Sequence of chain 1.A:
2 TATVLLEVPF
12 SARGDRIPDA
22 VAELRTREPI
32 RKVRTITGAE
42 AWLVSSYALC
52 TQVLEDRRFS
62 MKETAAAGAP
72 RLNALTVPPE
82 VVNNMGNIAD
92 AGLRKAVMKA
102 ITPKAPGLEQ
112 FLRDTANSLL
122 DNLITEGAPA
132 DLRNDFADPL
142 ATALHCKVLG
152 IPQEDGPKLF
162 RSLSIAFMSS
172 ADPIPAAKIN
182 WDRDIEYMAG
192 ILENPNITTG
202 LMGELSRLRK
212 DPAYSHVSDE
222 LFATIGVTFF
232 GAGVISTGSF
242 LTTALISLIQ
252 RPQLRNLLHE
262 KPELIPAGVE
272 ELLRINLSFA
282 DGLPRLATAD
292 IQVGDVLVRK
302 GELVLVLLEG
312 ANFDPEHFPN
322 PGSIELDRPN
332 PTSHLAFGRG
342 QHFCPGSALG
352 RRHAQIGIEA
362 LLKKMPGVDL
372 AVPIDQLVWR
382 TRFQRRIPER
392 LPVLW

Binding-site contacts:
Ligand atom C18 contacts residue ALA167 of chain 1.A at 3.7 Å (hydrophobic).
Ligand atom C12 contacts residue THR77 of chain 1.A at 3.4 Å.
Ligand atom C21 contacts residue VAL78 of chain 1.A at 3.7 Å (hydrophobic).
Ligand atom C18 contacts residue ASP185 of chain 1.A at 3.7 Å.
Ligand atom N13 contacts residue VAL78 of chain 1.A at 3.4 Å.
Ligand atom C24 contacts residue SO41 of chain 1.D at 3.8 Å.
Ligand atom C02 contacts residue PHE168 of chain 1.A at 3.7 Å (hydrophobic).
Ligand atom C12 contacts residue VAL78 of chain 1.A at 3.5 Å (hydrophobic).
Ligand atom C26 contacts residue VAL82 of chain 1.A at 3.9 Å (hydrophobic).
Ligand atom N20 contacts residue VAL78 of chain 1.A at 3.5 Å.
Ligand atom C19 contacts residue TRP182 of chain 1.A at 3.9 Å (hydrophobic).
Ligand atom C17 contacts residue TRP182 of chain 1.A at 3.7 Å (hydrophobic).
Ligand atom C11 contacts residue PHE168 of chain 1.A at 3.7 Å (hydrophobic).
Ligand atom C18 contacts residue VAL228 of chain 1.A at 3.6 Å (hydrophobic).
Ligand atom C04 contacts residue GLN385 of chain 1.A at 3.2 Å.
Ligand atom C15 contacts residue ALA167 of chain 1.A at 3.5 Å (hydrophobic).
Ligand atom C17 contacts residue ALA167 of chain 1.A at 3.5 Å (hydrophobic).
Ligand atom C16 contacts residue ALA178 of chain 1.A at 3.9 Å (hydrophobic).
Ligand atom C14 contacts residue VAL78 of chain 1.A at 3.8 Å (hydrophobic).
Ligand atom C16 contacts residue TRP182 of chain 1.A at 3.7 Å (hydrophobic).
Ligand atom O01 contacts residue GLN385 of chain 1.A at 3.1 Å (h-bond).
Ligand atom N03 contacts residue SO41 of chain 1.D at 3.3 Å (h-bond).
Ligand atom N03 contacts residue PHE168 of chain 1.A at 3.9 Å.
Ligand atom C04 contacts residue SO41 of chain 1.D at 3.2 Å.
Ligand atom C07 contacts residue VAL83 of chain 1.A at 3.7 Å (hydrophobic).
Ligand atom C12 contacts residue ALA167 of chain 1.A at 3.4 Å (hydrophobic).
Ligand atom O01 contacts residue THR77 of chain 1.A at 3.2 Å (h-bond).
Ligand atom C21 contacts residue PHE168 of chain 1.A at 3.8 Å (hydrophobic).
Ligand atom C14 contacts residue ALA167 of chain 1.A at 3.6 Å (hydrophobic).
Ligand atom C16 contacts residue THR77 of chain 1.A at 3.9 Å.
Ligand atom C19 contacts residue VAL228 of chain 1.A at 3.8 Å (hydrophobic).
Ligand atom C14 contacts residue TRP182 of chain 1.A at 3.8 Å (hydrophobic).
Ligand atom C15 contacts residue TRP182 of chain 1.A at 3.7 Å (hydrophobic).
Ligand atom C15 contacts residue VAL78 of chain 1.A at 3.7 Å (hydrophobic).
Ligand atom C24 contacts residue THR229 of chain 1.A at 3.6 Å.
Ligand atom C19 contacts residue ALA167 of chain 1.A at 3.7 Å (hydrophobic).
Ligand atom C16 contacts residue ALA167 of chain 1.A at 3.4 Å (hydrophobic).
Ligand atom C11 contacts residue VAL78 of chain 1.A at 3.7 Å (hydrophobic).
Ligand atom C15 contacts residue THR77 of chain 1.A at 3.5 Å.
Ligand atom C23 contacts residue THR229 of chain 1.A at 3.6 Å.

The small molecule below binds the protein below.
Small molecule (SMILES): O=C(NCc1ccncc1)c1cn(-c2ccccc2)nc1-c1ccncc1